Binding-site contacts:
Ligand atom CI6 contacts residue LYS226 of chain 1.A at 2.8 Å.
Ligand atom CI3 contacts residue LYS226 of chain 1.A at 3.7 Å.
Ligand atom NI1 contacts residue LYS226 of chain 1.A at 2.3 Å (salt-bridge).
Ligand atom CI5 contacts residue LYS226 of chain 1.A at 4.2 Å.
Ligand atom CI2 contacts residue LYS226 of chain 1.A at 2.4 Å.
Ligand atom CI1 contacts residue LYS226 of chain 1.A at 1.3 Å.

This protein binds this small molecule.
Small molecule (SMILES): N=C(N)c1ccncc1

Sequence of chain 1.A:
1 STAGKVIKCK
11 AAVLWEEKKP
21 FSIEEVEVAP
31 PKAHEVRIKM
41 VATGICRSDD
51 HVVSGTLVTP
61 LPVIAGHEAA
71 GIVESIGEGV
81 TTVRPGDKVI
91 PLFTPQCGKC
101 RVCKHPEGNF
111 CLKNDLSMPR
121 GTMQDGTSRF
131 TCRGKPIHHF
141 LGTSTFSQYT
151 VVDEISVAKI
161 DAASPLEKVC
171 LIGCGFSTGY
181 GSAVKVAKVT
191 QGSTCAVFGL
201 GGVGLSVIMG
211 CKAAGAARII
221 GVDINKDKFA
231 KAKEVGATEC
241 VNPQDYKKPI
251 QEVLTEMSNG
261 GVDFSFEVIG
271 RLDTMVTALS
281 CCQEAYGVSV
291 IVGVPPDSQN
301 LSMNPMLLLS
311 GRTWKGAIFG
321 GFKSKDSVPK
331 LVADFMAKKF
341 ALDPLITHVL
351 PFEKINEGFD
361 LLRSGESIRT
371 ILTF